Sequence of chain 1.B:
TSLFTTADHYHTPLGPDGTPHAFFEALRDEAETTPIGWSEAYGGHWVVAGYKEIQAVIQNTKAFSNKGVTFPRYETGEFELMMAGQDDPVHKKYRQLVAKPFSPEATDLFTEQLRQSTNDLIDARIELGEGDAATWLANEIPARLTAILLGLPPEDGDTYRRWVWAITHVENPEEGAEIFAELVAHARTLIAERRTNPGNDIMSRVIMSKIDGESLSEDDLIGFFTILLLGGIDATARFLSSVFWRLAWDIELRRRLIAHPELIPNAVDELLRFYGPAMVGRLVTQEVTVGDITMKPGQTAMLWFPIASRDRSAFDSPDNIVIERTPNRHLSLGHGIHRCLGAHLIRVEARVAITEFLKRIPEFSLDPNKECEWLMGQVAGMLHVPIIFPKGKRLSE

This protein binds this small molecule.
Small molecule (SMILES): CC12CCC(CC1)C(C)(C)O2

Binding-site contacts:
Ligand atom C9 contacts residue MET280 of chain 1.B at 4.2 Å (hydrophobic).
Ligand atom C5 contacts residue VAL70 of chain 1.B at 4.3 Å (hydrophobic).
Ligand atom C10 contacts residue VAL380 of chain 1.B at 3.7 Å (hydrophobic).
Ligand atom C6 contacts residue ILE228 of chain 1.B at 3.9 Å (hydrophobic).
Ligand atom C10 contacts residue MET280 of chain 1.B at 4.5 Å (hydrophobic).
Ligand atom C1 contacts residue ILE228 of chain 1.B at 4.5 Å (hydrophobic).
Ligand atom C3 contacts residue VAL70 of chain 1.B at 4.0 Å (hydrophobic).
Ligand atom C10 contacts residue GLN379 of chain 1.B at 4.1 Å.
Ligand atom C7 contacts residue ILE228 of chain 1.B at 4.0 Å (hydrophobic).
Ligand atom C3 contacts residue VAL281 of chain 1.B at 4.4 Å (hydrophobic).
Ligand atom C4 contacts residue VAL70 of chain 1.B at 4.0 Å (hydrophobic).
Ligand atom C3 contacts residue HEM1 of chain 1.H at 3.8 Å.
Ligand atom C2 contacts residue HEM1 of chain 1.H at 3.7 Å.
Ligand atom C7 contacts residue HEM1 of chain 1.H at 4.3 Å.
Ligand atom C10 contacts residue TYR75 of chain 1.B at 3.6 Å (hydrophobic).
Ligand atom C6 contacts residue LEU231 of chain 1.B at 4.1 Å (hydrophobic).
Ligand atom C3 contacts residue ALA85 of chain 1.B at 4.2 Å (hydrophobic).
Ligand atom C2 contacts residue ALA85 of chain 1.B at 4.1 Å (hydrophobic).
Ligand atom C9 contacts residue HEM1 of chain 1.H at 4.1 Å.
Ligand atom C5 contacts residue THR71 of chain 1.B at 3.8 Å.
Ligand atom C7 contacts residue GLY232 of chain 1.B at 3.7 Å.
Ligand atom C5 contacts residue LEU82 of chain 1.B at 4.1 Å (hydrophobic).
Ligand atom C9 contacts residue ALA279 of chain 1.B at 3.9 Å (hydrophobic).
Ligand atom C6 contacts residue ALA85 of chain 1.B at 4.4 Å (hydrophobic).
Ligand atom C9 contacts residue VAL281 of chain 1.B at 4.0 Å (hydrophobic).
Ligand atom C4 contacts residue VAL281 of chain 1.B at 4.4 Å (hydrophobic).
Ligand atom C6 contacts residue LEU82 of chain 1.B at 4.3 Å (hydrophobic).